Binding-site contacts:
Ligand atom C11 contacts residue GLN142 of chain 1.A at 3.9 Å.
Ligand atom B1 contacts residue SER86 of chain 1.A at 1.9 Å.
Ligand atom C11 contacts residue TYR244 of chain 1.A at 4.0 Å (hydrophobic).
Ligand atom O1 contacts residue GLY85 of chain 1.A at 4.1 Å.
Ligand atom C14 contacts residue SER337 of chain 1.A at 3.6 Å.
Ligand atom N5 contacts residue GLN142 of chain 1.A at 3.0 Å (h-bond).
Ligand atom O2 contacts residue TYR172 of chain 1.A at 2.5 Å (h-bond).
Ligand atom C13 contacts residue SER337 of chain 1.A at 4.2 Å.
Ligand atom B1 contacts residue TYR172 of chain 1.A at 3.5 Å.
Ligand atom C12 contacts residue TYR244 of chain 1.A at 3.6 Å (hydrophobic).
Ligand atom S24 contacts residue GLN142 of chain 1.A at 3.8 Å.
Ligand atom C8 contacts residue LEU141 of chain 1.A at 4.1 Å (hydrophobic).
Ligand atom C8 contacts residue SER86 of chain 1.A at 3.8 Å.
Ligand atom B1 contacts residue SER336 of chain 1.A at 4.1 Å.
Ligand atom C16 contacts residue GLN142 of chain 1.A at 4.2 Å.
Ligand atom O18 contacts residue ASN174 of chain 1.A at 2.8 Å (h-bond).
Ligand atom C11 contacts residue SER86 of chain 1.A at 4.1 Å.
Ligand atom O1 contacts residue SER86 of chain 1.A at 2.3 Å (h-bond).
Ligand atom O1 contacts residue GLY335 of chain 1.A at 3.5 Å.
Ligand atom C11 contacts residue SER336 of chain 1.A at 3.8 Å.
Ligand atom C14 contacts residue SER336 of chain 1.A at 3.7 Å.
Ligand atom O2 contacts residue SER86 of chain 1.A at 2.5 Å (h-bond).
Ligand atom C21 contacts residue ASN361 of chain 1.A at 4.1 Å.
Ligand atom O18 contacts residue TYR244 of chain 1.A at 3.8 Å.
Ligand atom N4 contacts residue GLN142 of chain 1.A at 4.0 Å.
Ligand atom N10 contacts residue SER336 of chain 1.A at 3.3 Å (h-bond).
Ligand atom C12 contacts residue SER336 of chain 1.A at 3.3 Å.
Ligand atom O18 contacts residue GLN142 of chain 1.A at 2.8 Å (h-bond).
Ligand atom C15 contacts residue ASN338 of chain 1.A at 3.8 Å.
Ligand atom O22 contacts residue ASN361 of chain 1.A at 3.0 Å (h-bond).
Ligand atom C11 contacts residue ASN174 of chain 1.A at 3.9 Å.
Ligand atom C7 contacts residue SER86 of chain 1.A at 2.5 Å.
Ligand atom N6 contacts residue GLN142 of chain 1.A at 3.7 Å.
Ligand atom N10 contacts residue SER86 of chain 1.A at 3.2 Å (h-bond).
Ligand atom C7 contacts residue LYS89 of chain 1.A at 4.2 Å.
Ligand atom C13 contacts residue SER336 of chain 1.A at 3.9 Å.
Ligand atom C8 contacts residue TYR172 of chain 1.A at 4.2 Å (hydrophobic).
Ligand atom O1 contacts residue SER336 of chain 1.A at 2.9 Å (h-bond).
Ligand atom C14 contacts residue ASN338 of chain 1.A at 4.2 Å.
Ligand atom O22 contacts residue SER336 of chain 1.A at 3.7 Å.

A small-molecule ligand and the protein it binds are described below.
Small molecule (SMILES): O=C(Cc1cccs1)N[C@@H](Cn1cc(C(=O)O)nn1)B(O)O

Sequence of chain 1.A:
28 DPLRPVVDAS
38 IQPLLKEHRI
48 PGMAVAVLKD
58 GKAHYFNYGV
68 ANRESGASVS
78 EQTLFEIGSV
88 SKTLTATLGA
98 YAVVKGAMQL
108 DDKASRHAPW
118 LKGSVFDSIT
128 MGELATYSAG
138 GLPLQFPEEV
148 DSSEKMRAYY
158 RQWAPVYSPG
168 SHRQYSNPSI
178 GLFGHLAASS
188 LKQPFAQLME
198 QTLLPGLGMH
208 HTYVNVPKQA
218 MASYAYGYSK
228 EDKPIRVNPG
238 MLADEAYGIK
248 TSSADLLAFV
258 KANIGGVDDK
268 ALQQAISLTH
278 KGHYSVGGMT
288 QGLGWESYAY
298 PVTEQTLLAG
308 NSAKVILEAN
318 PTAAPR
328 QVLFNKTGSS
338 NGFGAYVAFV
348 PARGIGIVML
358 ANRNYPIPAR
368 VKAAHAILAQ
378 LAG